Binding-site contacts:
Ligand atom N2 contacts residue ASN183 of chain 1.A at 3.0 Å (h-bond).
Ligand atom C8 contacts residue THR184 of chain 1.A at 4.1 Å.
Ligand atom N2 contacts residue THR184 of chain 1.A at 4.0 Å.
Ligand atom O5 contacts residue ARG178 of chain 1.A at 3.9 Å.
Ligand atom C1 contacts residue ARG178 of chain 1.A at 4.4 Å.
Ligand atom C3 contacts residue ASN183 of chain 1.A at 3.8 Å.
Ligand atom C8 contacts residue ASN183 of chain 1.A at 4.0 Å.
Ligand atom C7 contacts residue ASN183 of chain 1.A at 3.8 Å.
Ligand atom O7 contacts residue ASN183 of chain 1.A at 4.1 Å.
Ligand atom C4 contacts residue ASN183 of chain 1.A at 4.2 Å.
Ligand atom O5 contacts residue ASN183 of chain 1.A at 2.3 Å (h-bond).
Ligand atom C1 contacts residue ASN183 of chain 1.A at 1.4 Å.
Ligand atom C2 contacts residue ASN183 of chain 1.A at 2.5 Å.
Ligand atom O6 contacts residue VAL166 of chain 1.A at 3.5 Å.
Ligand atom C5 contacts residue ASN183 of chain 1.A at 3.7 Å.
Ligand atom O6 contacts residue ARG178 of chain 1.A at 4.2 Å.

This protein binds this small molecule.
Small molecule (SMILES): CC(=O)N[C@@H]1[C@@H](O)[C@H](O)[C@@H](CO)O[C@H]1O

Sequence of chain 1.A:
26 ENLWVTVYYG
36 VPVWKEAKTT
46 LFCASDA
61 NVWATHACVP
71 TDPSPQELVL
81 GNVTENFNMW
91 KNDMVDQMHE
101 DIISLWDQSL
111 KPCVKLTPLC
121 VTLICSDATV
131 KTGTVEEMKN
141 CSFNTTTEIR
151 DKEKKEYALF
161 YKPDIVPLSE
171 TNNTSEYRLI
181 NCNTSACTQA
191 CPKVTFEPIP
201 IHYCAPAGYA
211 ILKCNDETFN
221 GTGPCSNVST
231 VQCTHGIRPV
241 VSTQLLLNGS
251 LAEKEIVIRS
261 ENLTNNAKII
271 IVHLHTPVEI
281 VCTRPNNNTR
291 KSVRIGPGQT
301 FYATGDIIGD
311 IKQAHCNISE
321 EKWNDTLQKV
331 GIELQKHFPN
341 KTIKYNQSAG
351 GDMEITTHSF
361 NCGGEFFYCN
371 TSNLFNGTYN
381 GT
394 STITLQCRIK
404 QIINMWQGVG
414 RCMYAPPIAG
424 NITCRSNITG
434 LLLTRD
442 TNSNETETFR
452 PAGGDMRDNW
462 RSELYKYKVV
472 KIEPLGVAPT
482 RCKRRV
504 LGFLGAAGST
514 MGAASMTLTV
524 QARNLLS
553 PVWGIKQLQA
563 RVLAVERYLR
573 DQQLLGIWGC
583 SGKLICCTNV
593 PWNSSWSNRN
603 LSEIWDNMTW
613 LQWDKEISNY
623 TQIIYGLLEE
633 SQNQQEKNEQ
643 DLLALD